This small molecule binds to this protein.
Small molecule (SMILES): CC(=O)N[C@@H]1[C@@H](O)[C@H](O)[C@@H](CO)O[C@H]1O

Sequence of chain 1.B:
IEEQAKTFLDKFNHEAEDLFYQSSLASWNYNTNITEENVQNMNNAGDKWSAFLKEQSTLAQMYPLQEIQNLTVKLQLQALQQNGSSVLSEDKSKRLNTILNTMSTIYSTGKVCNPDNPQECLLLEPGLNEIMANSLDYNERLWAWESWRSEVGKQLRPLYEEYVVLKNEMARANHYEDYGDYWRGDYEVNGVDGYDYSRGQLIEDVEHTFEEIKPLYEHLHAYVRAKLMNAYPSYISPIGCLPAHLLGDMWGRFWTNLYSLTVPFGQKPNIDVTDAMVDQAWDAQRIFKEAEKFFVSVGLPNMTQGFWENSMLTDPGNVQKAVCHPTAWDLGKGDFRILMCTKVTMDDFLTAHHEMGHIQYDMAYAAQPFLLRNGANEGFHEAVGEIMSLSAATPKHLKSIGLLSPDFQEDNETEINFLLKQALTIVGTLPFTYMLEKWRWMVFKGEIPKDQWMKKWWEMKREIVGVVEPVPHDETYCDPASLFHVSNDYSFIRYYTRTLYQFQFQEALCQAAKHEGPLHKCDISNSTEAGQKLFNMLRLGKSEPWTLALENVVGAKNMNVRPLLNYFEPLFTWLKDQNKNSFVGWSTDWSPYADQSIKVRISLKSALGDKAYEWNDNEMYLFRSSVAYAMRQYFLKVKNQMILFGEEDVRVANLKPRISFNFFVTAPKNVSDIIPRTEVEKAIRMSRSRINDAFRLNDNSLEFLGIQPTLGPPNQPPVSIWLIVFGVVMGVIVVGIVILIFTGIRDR

Binding-site contacts:
Ligand atom O7 contacts residue ASN334 of chain 1.B at 4.4 Å.
Ligand atom C5 contacts residue ASN334 of chain 1.B at 3.7 Å.
Ligand atom O5 contacts residue ASN334 of chain 1.B at 2.4 Å (h-bond).
Ligand atom N2 contacts residue ASN334 of chain 1.B at 2.9 Å (h-bond).
Ligand atom C1 contacts residue ASN334 of chain 1.B at 1.4 Å.
Ligand atom C3 contacts residue ASN334 of chain 1.B at 3.8 Å.
Ligand atom C4 contacts residue ASN334 of chain 1.B at 4.2 Å.
Ligand atom C2 contacts residue ASN334 of chain 1.B at 2.5 Å.
Ligand atom O6 contacts residue LYS321 of chain 1.B at 3.7 Å.
Ligand atom C7 contacts residue ASN334 of chain 1.B at 3.9 Å.
Ligand atom N2 contacts residue VAL328 of chain 1.B at 4.4 Å.